Binding-site contacts:
Ligand atom O11 contacts residue ARG880 of chain 1.B at 2.8 Å (salt-bridge).
Ligand atom O11 contacts residue PHE1009 of chain 1.B at 3.6 Å.
Ligand atom O24 contacts residue ALA910 of chain 1.B at 4.0 Å.
Ligand atom N3 contacts residue ARG880 of chain 1.B at 3.5 Å (salt-bridge).
Ligand atom O13 contacts residue GLU802 of chain 1.B at 2.8 Å (salt-bridge).
Ligand atom C2 contacts residue ALA1079 of chain 1.B at 3.8 Å (hydrophobic).
Ligand atom C6 contacts residue GLU802 of chain 1.B at 3.8 Å.
Ligand atom C4 contacts residue PHE914 of chain 1.B at 3.3 Å (hydrophobic).
Ligand atom C2 contacts residue ARG880 of chain 1.B at 3.7 Å.
Ligand atom N7 contacts residue PHE914 of chain 1.B at 3.3 Å.
Ligand atom C8 contacts residue GLU802 of chain 1.B at 3.7 Å.
Ligand atom N3 contacts residue PHE914 of chain 1.B at 3.4 Å.
Ligand atom N7 contacts residue ALA910 of chain 1.B at 4.0 Å.
Ligand atom C6 contacts residue PHE1009 of chain 1.B at 3.7 Å (hydrophobic).
Ligand atom O11 contacts residue SER1008 of chain 1.B at 3.6 Å (h-bond).
Ligand atom C4 contacts residue ALA1079 of chain 1.B at 3.5 Å (hydrophobic).
Ligand atom C8 contacts residue PHE914 of chain 1.B at 3.5 Å (hydrophobic).
Ligand atom C8 contacts residue GLU1261 of chain 1.B at 3.5 Å.
Ligand atom C5 contacts residue PHE914 of chain 1.B at 3.4 Å (hydrophobic).
Ligand atom N7 contacts residue GLU802 of chain 1.B at 2.8 Å (salt-bridge).
Ligand atom N9 contacts residue GLU1261 of chain 1.B at 2.7 Å (salt-bridge).
Ligand atom C5 contacts residue ALA1079 of chain 1.B at 3.9 Å (hydrophobic).
Ligand atom O24 contacts residue GLU1261 of chain 1.B at 3.5 Å (salt-bridge).
Ligand atom N1 contacts residue PHE1009 of chain 1.B at 3.6 Å.
Ligand atom C5 contacts residue GLU802 of chain 1.B at 3.8 Å.
Ligand atom N9 contacts residue ALA1079 of chain 1.B at 3.5 Å (h-bond).
Ligand atom C2 contacts residue PHE914 of chain 1.B at 3.5 Å (hydrophobic).
Ligand atom N7 contacts residue ALA1078 of chain 1.B at 3.6 Å.
Ligand atom N3 contacts residue ALA1079 of chain 1.B at 3.5 Å.
Ligand atom O24 contacts residue GLU802 of chain 1.B at 3.8 Å.
Ligand atom C4 contacts residue GLU1261 of chain 1.B at 3.8 Å.
Ligand atom N7 contacts residue ALA1079 of chain 1.B at 3.8 Å.
Ligand atom O13 contacts residue PHE1009 of chain 1.B at 3.6 Å.
Ligand atom N9 contacts residue PHE914 of chain 1.B at 3.3 Å.
Ligand atom C6 contacts residue PHE914 of chain 1.B at 3.4 Å (hydrophobic).
Ligand atom O13 contacts residue PHE914 of chain 1.B at 3.6 Å.
Ligand atom C8 contacts residue ALA1079 of chain 1.B at 3.6 Å (hydrophobic).
Ligand atom N1 contacts residue PHE914 of chain 1.B at 3.4 Å.
Ligand atom O11 contacts residue THR1010 of chain 1.B at 3.1 Å (h-bond).
Ligand atom O11 contacts residue PHE914 of chain 1.B at 4.0 Å.

This protein binds this small molecule.
Small molecule (SMILES): O=c1[nH]c(=O)c2[nH]c(=O)[nH]c2[nH]1

Sequence of chain 1.B:
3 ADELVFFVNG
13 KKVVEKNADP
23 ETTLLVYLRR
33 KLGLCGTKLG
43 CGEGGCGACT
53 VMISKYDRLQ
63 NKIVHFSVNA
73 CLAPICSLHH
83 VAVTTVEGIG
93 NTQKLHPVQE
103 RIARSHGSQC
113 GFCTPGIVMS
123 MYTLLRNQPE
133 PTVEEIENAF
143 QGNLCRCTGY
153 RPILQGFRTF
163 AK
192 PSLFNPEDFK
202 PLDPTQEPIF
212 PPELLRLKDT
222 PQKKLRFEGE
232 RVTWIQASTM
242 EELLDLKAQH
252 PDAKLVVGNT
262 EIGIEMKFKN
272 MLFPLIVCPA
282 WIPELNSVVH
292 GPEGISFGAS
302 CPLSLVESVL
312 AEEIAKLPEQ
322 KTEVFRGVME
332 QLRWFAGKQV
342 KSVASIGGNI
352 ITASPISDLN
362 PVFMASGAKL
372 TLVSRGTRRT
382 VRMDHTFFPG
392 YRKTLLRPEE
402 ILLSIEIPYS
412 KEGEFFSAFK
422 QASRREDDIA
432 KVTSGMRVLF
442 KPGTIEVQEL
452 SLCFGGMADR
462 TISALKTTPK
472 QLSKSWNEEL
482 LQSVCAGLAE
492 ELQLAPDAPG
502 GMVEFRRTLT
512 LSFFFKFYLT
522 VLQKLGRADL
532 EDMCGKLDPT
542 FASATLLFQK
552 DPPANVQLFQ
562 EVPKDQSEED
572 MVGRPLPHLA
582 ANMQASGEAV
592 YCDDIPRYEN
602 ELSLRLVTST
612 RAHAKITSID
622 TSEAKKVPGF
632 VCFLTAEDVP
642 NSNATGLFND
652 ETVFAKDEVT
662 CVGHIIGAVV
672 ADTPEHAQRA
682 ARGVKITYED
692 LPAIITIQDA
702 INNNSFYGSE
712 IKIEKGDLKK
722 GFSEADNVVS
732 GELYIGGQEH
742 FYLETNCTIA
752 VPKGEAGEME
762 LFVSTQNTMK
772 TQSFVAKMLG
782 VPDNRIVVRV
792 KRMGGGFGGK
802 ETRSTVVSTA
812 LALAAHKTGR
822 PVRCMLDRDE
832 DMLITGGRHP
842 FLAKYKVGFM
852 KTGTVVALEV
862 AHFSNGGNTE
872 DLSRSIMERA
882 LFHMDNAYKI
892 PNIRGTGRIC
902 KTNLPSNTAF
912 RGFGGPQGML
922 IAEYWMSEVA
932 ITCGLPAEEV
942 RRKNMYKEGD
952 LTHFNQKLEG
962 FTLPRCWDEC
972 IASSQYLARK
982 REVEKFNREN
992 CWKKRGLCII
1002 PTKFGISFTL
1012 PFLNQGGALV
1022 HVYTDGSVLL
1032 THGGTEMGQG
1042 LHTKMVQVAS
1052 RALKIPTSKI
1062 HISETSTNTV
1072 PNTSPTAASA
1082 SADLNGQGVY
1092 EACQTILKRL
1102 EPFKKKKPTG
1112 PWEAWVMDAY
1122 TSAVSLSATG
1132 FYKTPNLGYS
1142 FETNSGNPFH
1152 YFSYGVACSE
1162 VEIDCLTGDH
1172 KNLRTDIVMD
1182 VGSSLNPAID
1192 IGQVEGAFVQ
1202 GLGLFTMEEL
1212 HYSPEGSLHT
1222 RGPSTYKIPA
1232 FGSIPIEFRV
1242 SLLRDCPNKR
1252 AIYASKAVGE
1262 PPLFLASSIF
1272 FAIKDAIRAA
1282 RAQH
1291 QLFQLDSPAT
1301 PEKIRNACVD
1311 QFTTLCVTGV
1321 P